A small-molecule ligand and the protein it binds are described below.
Small molecule (SMILES): C[C@@H](Nc1nc(Cl)nc2c1cnn2C)c1ccc(C(F)(F)F)cc1

Sequence of chain 1.B:
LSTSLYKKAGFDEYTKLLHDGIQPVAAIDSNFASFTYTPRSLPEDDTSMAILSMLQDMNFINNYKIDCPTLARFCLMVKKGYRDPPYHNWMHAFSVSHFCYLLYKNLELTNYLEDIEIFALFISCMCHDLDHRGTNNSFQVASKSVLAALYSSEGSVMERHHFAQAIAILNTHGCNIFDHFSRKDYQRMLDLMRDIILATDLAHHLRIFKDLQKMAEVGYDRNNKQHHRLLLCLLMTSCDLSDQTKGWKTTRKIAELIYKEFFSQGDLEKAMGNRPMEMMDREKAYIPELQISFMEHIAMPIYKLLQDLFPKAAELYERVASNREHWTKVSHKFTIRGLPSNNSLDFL

Binding-site contacts:
Ligand atom C1 contacts residue PHE316 of chain 1.B at 3.5 Å (hydrophobic).
Ligand atom C8 contacts residue LEU263 of chain 1.B at 3.9 Å (hydrophobic).
Ligand atom C2 contacts residue PHE316 of chain 1.B at 3.5 Å (hydrophobic).
Ligand atom F contacts residue THR259 of chain 1.B at 3.3 Å.
Ligand atom F2 contacts residue LEU224 of chain 1.B at 3.5 Å.
Ligand atom N1 contacts residue PHE316 of chain 1.B at 3.5 Å.
Ligand atom CL contacts residue PHE316 of chain 1.B at 3.8 Å.
Ligand atom C9 contacts residue ASP262 of chain 1.B at 3.6 Å.
Ligand atom N4 contacts residue ILE280 of chain 1.B at 3.4 Å.
Ligand atom CL contacts residue PHE284 of chain 1.B at 3.9 Å.
Ligand atom N contacts residue PHE284 of chain 1.B at 3.7 Å.
Ligand atom F1 contacts residue ILE324 of chain 1.B at 3.8 Å.
Ligand atom C14 contacts residue GLN266 of chain 1.B at 3.2 Å.
Ligand atom F1 contacts residue LEU224 of chain 1.B at 3.6 Å.
Ligand atom CL contacts residue TYR281 of chain 1.B at 3.7 Å.
Ligand atom N3 contacts residue PHE316 of chain 1.B at 3.8 Å.
Ligand atom C12 contacts residue HIS110 of chain 1.B at 3.9 Å.
Ligand atom N contacts residue PHE316 of chain 1.B at 3.7 Å.
Ligand atom C6 contacts residue PHE316 of chain 1.B at 3.8 Å (hydrophobic).
Ligand atom C10 contacts residue LEU263 of chain 1.B at 3.8 Å (hydrophobic).
Ligand atom C3 contacts residue PHE316 of chain 1.B at 3.6 Å (hydrophobic).
Ligand atom C14 contacts residue PHE316 of chain 1.B at 3.8 Å (hydrophobic).
Ligand atom F2 contacts residue THR222 of chain 1.B at 3.2 Å.
Ligand atom C13 contacts residue PHE316 of chain 1.B at 3.7 Å (hydrophobic).
Ligand atom C14 contacts residue ILE280 of chain 1.B at 3.8 Å (hydrophobic).
Ligand atom C7 contacts residue LEU263 of chain 1.B at 4.0 Å (hydrophobic).
Ligand atom F2 contacts residue THR259 of chain 1.B at 4.0 Å.
Ligand atom F2 contacts residue ASP223 of chain 1.B at 3.9 Å.
Ligand atom C13 contacts residue LEU263 of chain 1.B at 3.9 Å (hydrophobic).
Ligand atom C contacts residue PHE316 of chain 1.B at 3.4 Å (hydrophobic).
Ligand atom F1 contacts residue LEU263 of chain 1.B at 4.0 Å.
Ligand atom C13 contacts residue ILE280 of chain 1.B at 3.7 Å (hydrophobic).
Ligand atom C5 contacts residue LEU263 of chain 1.B at 4.0 Å (hydrophobic).
Ligand atom N4 contacts residue PHE316 of chain 1.B at 3.4 Å.
Ligand atom N3 contacts residue ILE280 of chain 1.B at 3.3 Å.
Ligand atom C9 contacts residue THR222 of chain 1.B at 3.9 Å.
Ligand atom C1 contacts residue ILE280 of chain 1.B at 3.9 Å (hydrophobic).
Ligand atom C9 contacts residue LEU263 of chain 1.B at 3.8 Å (hydrophobic).
Ligand atom C14 contacts residue GLN313 of chain 1.B at 3.9 Å.
Ligand atom F1 contacts residue ILE320 of chain 1.B at 3.9 Å.